A small-molecule ligand and the protein it binds are described below.
Small molecule (SMILES): CC(=O)N[C@H]1[C@H](O[C@H]2[C@H](O)[C@@H](NC(C)=O)CO[C@@H]2CO)O[C@H](CO)[C@@H](O)[C@@H]1O

Binding-site contacts:
Ligand atom C4 contacts residue ASN337 of chain 1.B at 4.2 Å.
Ligand atom C5 contacts residue HIS334 of chain 1.B at 4.3 Å.
Ligand atom C1 contacts residue ASN337 of chain 1.B at 1.4 Å.
Ligand atom N2 contacts residue ASN337 of chain 1.B at 2.9 Å (h-bond).
Ligand atom C6 contacts residue ASN337 of chain 1.B at 4.5 Å.
Ligand atom C2 contacts residue ASN337 of chain 1.B at 2.5 Å.
Ligand atom O5 contacts residue ARG333 of chain 1.B at 4.5 Å.
Ligand atom O4 contacts residue HIS334 of chain 1.B at 3.9 Å.
Ligand atom C3 contacts residue ASN337 of chain 1.B at 3.8 Å.
Ligand atom C8 contacts residue GLN306 of chain 1.B at 3.3 Å.
Ligand atom O6 contacts residue ASN337 of chain 1.B at 4.4 Å.
Ligand atom C5 contacts residue ASN337 of chain 1.B at 3.7 Å.
Ligand atom C7 contacts residue ASN337 of chain 1.B at 4.0 Å.
Ligand atom O5 contacts residue ASN337 of chain 1.B at 2.4 Å (h-bond).
Ligand atom C8 contacts residue HIS334 of chain 1.B at 4.0 Å.
Ligand atom C4 contacts residue HIS334 of chain 1.B at 4.5 Å.

Sequence of chain 1.B:
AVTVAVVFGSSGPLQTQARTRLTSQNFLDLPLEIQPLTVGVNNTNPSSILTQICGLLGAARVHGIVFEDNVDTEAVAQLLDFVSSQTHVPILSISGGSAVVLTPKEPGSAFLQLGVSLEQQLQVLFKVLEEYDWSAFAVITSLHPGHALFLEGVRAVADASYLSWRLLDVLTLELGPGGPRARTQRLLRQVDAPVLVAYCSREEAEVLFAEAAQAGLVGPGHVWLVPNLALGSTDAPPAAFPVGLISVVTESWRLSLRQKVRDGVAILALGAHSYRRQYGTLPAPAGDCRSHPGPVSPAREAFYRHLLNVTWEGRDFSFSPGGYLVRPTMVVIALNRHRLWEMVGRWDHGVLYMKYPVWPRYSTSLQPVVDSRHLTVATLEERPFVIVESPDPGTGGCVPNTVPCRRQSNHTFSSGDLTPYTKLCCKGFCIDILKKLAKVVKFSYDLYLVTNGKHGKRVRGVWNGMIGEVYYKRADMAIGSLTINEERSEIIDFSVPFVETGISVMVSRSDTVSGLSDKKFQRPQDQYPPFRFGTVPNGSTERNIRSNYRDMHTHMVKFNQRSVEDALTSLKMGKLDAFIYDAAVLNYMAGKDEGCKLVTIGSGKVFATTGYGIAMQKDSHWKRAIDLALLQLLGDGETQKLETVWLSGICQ